Sequence of chain 1.A:
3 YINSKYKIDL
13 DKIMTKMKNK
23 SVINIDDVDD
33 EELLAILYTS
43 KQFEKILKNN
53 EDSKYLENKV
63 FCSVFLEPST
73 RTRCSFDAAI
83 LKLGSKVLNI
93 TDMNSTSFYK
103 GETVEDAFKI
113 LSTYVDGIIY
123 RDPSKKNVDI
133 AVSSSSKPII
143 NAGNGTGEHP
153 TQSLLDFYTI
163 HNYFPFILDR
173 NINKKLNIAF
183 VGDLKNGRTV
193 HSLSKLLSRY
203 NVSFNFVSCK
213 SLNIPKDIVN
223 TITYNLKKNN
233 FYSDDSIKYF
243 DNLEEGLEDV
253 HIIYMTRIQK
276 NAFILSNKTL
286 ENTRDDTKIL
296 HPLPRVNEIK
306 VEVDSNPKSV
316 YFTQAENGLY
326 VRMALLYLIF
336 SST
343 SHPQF

Sequence of chain 1.B:
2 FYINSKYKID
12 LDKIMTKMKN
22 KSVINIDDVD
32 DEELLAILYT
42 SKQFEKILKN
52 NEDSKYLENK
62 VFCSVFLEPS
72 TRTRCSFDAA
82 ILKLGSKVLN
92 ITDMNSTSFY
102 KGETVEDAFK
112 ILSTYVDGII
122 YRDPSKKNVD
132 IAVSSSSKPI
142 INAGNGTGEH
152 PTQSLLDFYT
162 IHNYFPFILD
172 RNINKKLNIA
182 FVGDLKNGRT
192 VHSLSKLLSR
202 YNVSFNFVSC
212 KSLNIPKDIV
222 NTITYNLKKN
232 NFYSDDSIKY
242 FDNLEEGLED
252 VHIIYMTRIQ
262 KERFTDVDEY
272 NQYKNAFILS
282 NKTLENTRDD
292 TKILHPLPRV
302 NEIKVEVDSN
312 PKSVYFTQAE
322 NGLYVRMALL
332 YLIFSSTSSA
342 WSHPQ

This small molecule binds to this protein.
Small molecule (SMILES): NCc1ccc(Cl)cc1

Binding-site contacts:
Ligand atom CE2 contacts residue ILE112 of chain 1.B at 4.1 Å (hydrophobic).
Ligand atom CL contacts residue CYS76 of chain 1.A at 4.1 Å.
Ligand atom CE1 contacts residue PHE100 of chain 1.B at 4.5 Å (hydrophobic).
Ligand atom N1 contacts residue ALA109 of chain 1.B at 4.4 Å.
Ligand atom CD1 contacts residue THR72 of chain 1.A at 3.6 Å.
Ligand atom CZ contacts residue ARG73 of chain 1.A at 3.6 Å.
Ligand atom CE1 contacts residue THR72 of chain 1.A at 3.8 Å.
Ligand atom N1 contacts residue PHE100 of chain 1.B at 2.5 Å (h-bond).
Ligand atom CG contacts residue PHE100 of chain 1.B at 4.5 Å (hydrophobic).
Ligand atom CL contacts residue TYR116 of chain 1.B at 3.5 Å.
Ligand atom N1 contacts residue GLU104 of chain 1.B at 4.3 Å.
Ligand atom CG contacts residue ALA109 of chain 1.B at 4.2 Å (hydrophobic).
Ligand atom CZ contacts residue LEU113 of chain 1.B at 4.2 Å (hydrophobic).
Ligand atom CB contacts residue ALA109 of chain 1.B at 4.1 Å (hydrophobic).
Ligand atom CE2 contacts residue ALA109 of chain 1.B at 3.5 Å (hydrophobic).
Ligand atom CB contacts residue GLU104 of chain 1.B at 3.1 Å.
Ligand atom CZ contacts residue ALA109 of chain 1.B at 4.3 Å (hydrophobic).
Ligand atom CD1 contacts residue PHE100 of chain 1.B at 3.9 Å (hydrophobic).
Ligand atom CD2 contacts residue GLU104 of chain 1.B at 3.2 Å.
Ligand atom CL contacts residue ILE112 of chain 1.B at 4.1 Å.
Ligand atom CG contacts residue GLU104 of chain 1.B at 3.6 Å.
Ligand atom CL contacts residue ARG73 of chain 1.A at 3.8 Å.
Ligand atom CD2 contacts residue ARG73 of chain 1.A at 4.0 Å.
Ligand atom CB contacts residue PHE100 of chain 1.B at 3.5 Å (hydrophobic).
Ligand atom CE1 contacts residue ARG73 of chain 1.A at 3.4 Å.
Ligand atom CD1 contacts residue ARG73 of chain 1.A at 3.7 Å.
Ligand atom CD2 contacts residue ALA109 of chain 1.B at 3.7 Å (hydrophobic).
Ligand atom CE2 contacts residue LEU113 of chain 1.B at 4.5 Å (hydrophobic).
Ligand atom CL contacts residue LEU113 of chain 1.B at 3.6 Å.
Ligand atom CG contacts residue ARG73 of chain 1.A at 4.4 Å.
Ligand atom CE2 contacts residue ARG73 of chain 1.A at 4.0 Å.
Ligand atom CE2 contacts residue GLU104 of chain 1.B at 4.4 Å.
Ligand atom N1 contacts residue TYR101 of chain 1.B at 4.1 Å.